Binding-site contacts:
Ligand atom C1 contacts residue ASN287 of chain 1.B at 1.4 Å.
Ligand atom C4 contacts residue ASN287 of chain 1.B at 4.3 Å.
Ligand atom N2 contacts residue ASN287 of chain 1.B at 2.9 Å (h-bond).
Ligand atom C5 contacts residue HIS312 of chain 1.B at 4.2 Å.
Ligand atom C5 contacts residue ASN287 of chain 1.B at 3.7 Å.
Ligand atom C6 contacts residue THR289 of chain 1.B at 4.3 Å.
Ligand atom C1 contacts residue HIS312 of chain 1.B at 3.8 Å.
Ligand atom C2 contacts residue ASN287 of chain 1.B at 2.5 Å.
Ligand atom O6 contacts residue HIS312 of chain 1.B at 4.2 Å.
Ligand atom C7 contacts residue ASN287 of chain 1.B at 3.3 Å.
Ligand atom O6 contacts residue THR289 of chain 1.B at 3.8 Å.
Ligand atom C8 contacts residue ASN287 of chain 1.B at 4.4 Å.
Ligand atom O5 contacts residue ASN287 of chain 1.B at 2.4 Å (h-bond).
Ligand atom O7 contacts residue ASN287 of chain 1.B at 3.5 Å (h-bond).
Ligand atom O5 contacts residue HIS312 of chain 1.B at 4.1 Å.
Ligand atom C3 contacts residue ASN287 of chain 1.B at 3.8 Å.
Ligand atom C6 contacts residue ASN287 of chain 1.B at 4.4 Å.
Ligand atom O5 contacts residue THR289 of chain 1.B at 4.3 Å.

This small molecule binds to this protein.
Small molecule (SMILES): CC(=O)N[C@@H]1[C@@H](O)[C@H](O)[C@@H](CO)O[C@H]1O

Sequence of chain 1.B:
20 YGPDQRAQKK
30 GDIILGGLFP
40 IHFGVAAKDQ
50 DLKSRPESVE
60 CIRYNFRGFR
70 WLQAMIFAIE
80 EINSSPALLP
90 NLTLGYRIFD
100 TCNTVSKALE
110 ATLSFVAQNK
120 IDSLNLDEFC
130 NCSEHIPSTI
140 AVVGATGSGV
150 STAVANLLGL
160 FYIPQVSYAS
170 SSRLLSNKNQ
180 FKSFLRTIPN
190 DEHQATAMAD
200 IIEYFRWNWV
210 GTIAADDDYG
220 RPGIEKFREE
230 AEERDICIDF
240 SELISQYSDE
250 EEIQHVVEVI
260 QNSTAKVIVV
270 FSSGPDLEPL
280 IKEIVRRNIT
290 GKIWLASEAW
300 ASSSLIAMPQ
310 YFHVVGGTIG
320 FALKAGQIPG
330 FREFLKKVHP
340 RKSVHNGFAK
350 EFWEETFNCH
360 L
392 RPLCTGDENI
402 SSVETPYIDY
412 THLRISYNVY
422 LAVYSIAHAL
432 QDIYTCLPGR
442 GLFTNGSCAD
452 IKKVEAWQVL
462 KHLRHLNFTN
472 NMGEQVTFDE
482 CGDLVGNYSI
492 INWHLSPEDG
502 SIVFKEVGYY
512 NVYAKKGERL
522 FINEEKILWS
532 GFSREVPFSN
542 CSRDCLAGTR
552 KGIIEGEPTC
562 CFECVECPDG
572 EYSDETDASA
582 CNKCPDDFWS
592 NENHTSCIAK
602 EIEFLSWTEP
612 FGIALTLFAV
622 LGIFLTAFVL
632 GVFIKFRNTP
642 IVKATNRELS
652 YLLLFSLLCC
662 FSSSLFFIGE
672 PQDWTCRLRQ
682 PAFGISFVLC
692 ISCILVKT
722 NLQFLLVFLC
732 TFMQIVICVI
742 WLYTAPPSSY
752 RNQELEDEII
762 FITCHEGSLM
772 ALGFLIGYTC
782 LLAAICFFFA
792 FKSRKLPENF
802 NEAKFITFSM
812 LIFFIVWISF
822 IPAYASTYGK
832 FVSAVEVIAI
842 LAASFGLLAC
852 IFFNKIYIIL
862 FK